This small molecule binds to this protein.
Small molecule (SMILES): CC(=O)N[C@@H]1[C@@H](O)[C@H](O)[C@@H](CO)O[C@H]1O

Binding-site contacts:
Ligand atom O6 contacts residue SER279 of chain 1.D at 3.5 Å (h-bond).
Ligand atom C6 contacts residue ILE282 of chain 1.D at 4.1 Å (hydrophobic).
Ligand atom N2 contacts residue ASN239 of chain 1.D at 2.9 Å (h-bond).
Ligand atom C3 contacts residue ASN239 of chain 1.D at 3.9 Å.
Ligand atom C5 contacts residue SER279 of chain 1.D at 4.4 Å.
Ligand atom O7 contacts residue ASN239 of chain 1.D at 4.0 Å.
Ligand atom O5 contacts residue ASN239 of chain 1.D at 2.5 Å (h-bond).
Ligand atom C6 contacts residue SER279 of chain 1.D at 3.0 Å.
Ligand atom C5 contacts residue ASN239 of chain 1.D at 3.8 Å.
Ligand atom O6 contacts residue ASN281 of chain 1.D at 3.4 Å (h-bond).
Ligand atom O6 contacts residue GLU280 of chain 1.D at 4.2 Å.
Ligand atom C7 contacts residue ASN239 of chain 1.D at 3.6 Å.
Ligand atom C2 contacts residue ASN239 of chain 1.D at 2.5 Å.
Ligand atom C1 contacts residue ASN239 of chain 1.D at 1.5 Å.
Ligand atom C6 contacts residue ASN281 of chain 1.D at 4.2 Å.
Ligand atom O6 contacts residue ILE282 of chain 1.D at 3.1 Å (h-bond).
Ligand atom C4 contacts residue ASN239 of chain 1.D at 4.3 Å.
Ligand atom O7 contacts residue THR241 of chain 1.D at 3.7 Å.

Sequence of chain 1.D:
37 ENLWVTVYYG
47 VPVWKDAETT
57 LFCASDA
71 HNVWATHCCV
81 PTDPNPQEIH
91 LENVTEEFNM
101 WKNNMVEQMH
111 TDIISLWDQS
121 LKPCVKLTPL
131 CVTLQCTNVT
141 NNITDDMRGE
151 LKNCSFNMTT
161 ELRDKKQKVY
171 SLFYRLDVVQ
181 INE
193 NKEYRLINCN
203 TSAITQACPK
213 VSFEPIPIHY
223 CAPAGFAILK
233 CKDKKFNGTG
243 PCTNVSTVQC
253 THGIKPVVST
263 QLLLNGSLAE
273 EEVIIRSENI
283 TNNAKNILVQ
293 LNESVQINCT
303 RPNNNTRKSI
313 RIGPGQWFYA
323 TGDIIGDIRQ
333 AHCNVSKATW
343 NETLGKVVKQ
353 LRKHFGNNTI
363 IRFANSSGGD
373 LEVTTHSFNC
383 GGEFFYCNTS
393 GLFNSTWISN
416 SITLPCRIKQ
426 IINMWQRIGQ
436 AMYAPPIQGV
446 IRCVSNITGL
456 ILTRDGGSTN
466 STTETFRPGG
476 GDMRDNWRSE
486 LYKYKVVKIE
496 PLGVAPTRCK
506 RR